This protein binds this small molecule.
Small molecule (SMILES): O=c1ccn([C@H]2C[C@H](O)[C@@H](CO[P](=O)(O)N[P](=O)(O)OP(=O)(O)O)O2)c(=O)[nH]1

Sequence of chain 1.A:
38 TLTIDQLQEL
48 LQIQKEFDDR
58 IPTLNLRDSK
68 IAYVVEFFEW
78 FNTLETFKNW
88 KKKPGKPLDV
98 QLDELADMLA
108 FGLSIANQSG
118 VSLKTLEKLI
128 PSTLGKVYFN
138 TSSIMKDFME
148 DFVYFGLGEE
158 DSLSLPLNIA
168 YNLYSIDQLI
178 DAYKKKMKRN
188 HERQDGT

Binding-site contacts:
Ligand atom O1B contacts residue GLU73 of chain 1.A at 3.0 Å (salt-bridge).
Ligand atom O2 contacts residue PHE54 of chain 1.A at 3.6 Å.
Ligand atom C1' contacts residue ASN187 of chain 1.A at 3.5 Å.
Ligand atom C5 contacts residue TRP87 of chain 1.B at 3.5 Å (hydrophobic).
Ligand atom PA contacts residue MG1 of chain 1.E at 3.3 Å.
Ligand atom N3 contacts residue PHE54 of chain 1.A at 3.6 Å.
Ligand atom C2' contacts residue ALA107 of chain 1.A at 3.6 Å (hydrophobic).
Ligand atom C5' contacts residue PHE108 of chain 1.A at 3.6 Å (hydrophobic).
Ligand atom O1G contacts residue ASN79 of chain 1.B at 2.9 Å (h-bond).
Ligand atom O2B contacts residue MG1 of chain 1.D at 3.6 Å.
Ligand atom O3B contacts residue MG1 of chain 1.E at 3.3 Å.
Ligand atom O1B contacts residue MG1 of chain 1.E at 2.0 Å.
Ligand atom C3' contacts residue ASP104 of chain 1.A at 3.2 Å.
Ligand atom PB contacts residue MG1 of chain 1.D at 3.4 Å.
Ligand atom N3A contacts residue MG1 of chain 1.E at 3.6 Å.
Ligand atom O3' contacts residue ASP104 of chain 1.A at 2.7 Å (salt-bridge).
Ligand atom O4 contacts residue ASP55 of chain 1.A at 3.2 Å (salt-bridge).
Ligand atom O1B contacts residue GLU76 of chain 1.A at 3.0 Å (salt-bridge).
Ligand atom O2A contacts residue LYS85 of chain 1.B at 3.1 Å (salt-bridge).
Ligand atom O1G contacts residue GLU76 of chain 1.A at 2.8 Å (salt-bridge).
Ligand atom O3' contacts residue ASN187 of chain 1.A at 2.9 Å (h-bond).
Ligand atom O1G contacts residue MG1 of chain 1.E at 2.0 Å.
Ligand atom O5' contacts residue TRP87 of chain 1.B at 3.6 Å (h-bond).
Ligand atom PG contacts residue MG1 of chain 1.E at 3.0 Å.
Ligand atom O1A contacts residue GLU73 of chain 1.A at 2.9 Å (salt-bridge).
Ligand atom O1A contacts residue LYS85 of chain 1.B at 3.1 Å (salt-bridge).
Ligand atom C4 contacts residue ASP55 of chain 1.A at 3.5 Å.
Ligand atom C2 contacts residue PHE54 of chain 1.A at 3.5 Å (hydrophobic).
Ligand atom O2G contacts residue GLU76 of chain 1.A at 3.1 Å (salt-bridge).
Ligand atom O1A contacts residue MG1 of chain 1.E at 2.0 Å.
Ligand atom O2 contacts residue MET184 of chain 1.A at 3.6 Å.
Ligand atom O1B contacts residue MG1 of chain 1.D at 2.2 Å.
Ligand atom O1G contacts residue LYS85 of chain 1.B at 3.0 Å (salt-bridge).
Ligand atom O2B contacts residue ASP104 of chain 1.A at 3.4 Å (salt-bridge).
Ligand atom O2A contacts residue TRP87 of chain 1.B at 3.1 Å (h-bond).
Ligand atom N3 contacts residue ASP55 of chain 1.A at 2.9 Å (salt-bridge).
Ligand atom O1B contacts residue ASP104 of chain 1.A at 2.9 Å (salt-bridge).
Ligand atom O2 contacts residue GLN51 of chain 1.A at 2.9 Å (h-bond).
Ligand atom O3G contacts residue LYS85 of chain 1.B at 3.5 Å (salt-bridge).
Ligand atom PB contacts residue MG1 of chain 1.E at 3.0 Å.

Sequence of chain 1.B:
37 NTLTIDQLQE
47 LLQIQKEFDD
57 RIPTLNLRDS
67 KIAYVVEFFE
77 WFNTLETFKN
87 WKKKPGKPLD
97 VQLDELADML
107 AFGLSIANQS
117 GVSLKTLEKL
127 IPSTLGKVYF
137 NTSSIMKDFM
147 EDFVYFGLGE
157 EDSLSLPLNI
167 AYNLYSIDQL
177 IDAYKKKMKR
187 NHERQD